Sequence of chain 1.A:
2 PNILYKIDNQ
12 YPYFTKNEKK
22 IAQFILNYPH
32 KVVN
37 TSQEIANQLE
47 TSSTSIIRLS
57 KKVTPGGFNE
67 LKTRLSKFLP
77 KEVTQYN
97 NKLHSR

A protein and the small-molecule ligand that binds it are described below.
Small molecule (SMILES): COCCO

Binding-site contacts:
Ligand atom C3 contacts residue THR47 of chain 1.A at 3.2 Å.
Ligand atom C1 contacts residue GLN39 of chain 1.A at 2.5 Å.
Ligand atom O1 contacts residue GLN39 of chain 1.A at 2.6 Å.
Ligand atom C2 contacts residue ASN43 of chain 1.A at 2.7 Å.
Ligand atom C3 contacts residue ASN43 of chain 1.A at 2.9 Å.
Ligand atom C3 contacts residue ALA42 of chain 1.A at 3.3 Å (hydrophobic).
Ligand atom C2 contacts residue GLN39 of chain 1.A at 2.9 Å.
Ligand atom C1 contacts residue ASN43 of chain 1.A at 4.1 Å.
Ligand atom O2 contacts residue THR47 of chain 1.A at 4.3 Å.
Ligand atom O2 contacts residue SER49 of chain 1.A at 4.2 Å.
Ligand atom C3 contacts residue SER49 of chain 1.A at 4.4 Å.
Ligand atom O2 contacts residue GLN39 of chain 1.A at 3.8 Å.
Ligand atom C3 contacts residue SER48 of chain 1.A at 4.3 Å.
Ligand atom C1 contacts residue GLU40 of chain 1.A at 4.4 Å.
Ligand atom C2 contacts residue ALA42 of chain 1.A at 4.0 Å (hydrophobic).
Ligand atom O2 contacts residue ALA42 of chain 1.A at 3.7 Å.
Ligand atom O1 contacts residue SER49 of chain 1.A at 3.6 Å.
Ligand atom O2 contacts residue ASN43 of chain 1.A at 3.2 Å (h-bond).
Ligand atom C3 contacts residue GLN39 of chain 1.A at 4.3 Å.